Binding-site contacts:
Ligand atom C7 contacts residue GLU19 of chain 24.A at 3.5 Å.
Ligand atom C7 contacts residue GLU171 of chain 2.A at 3.1 Å.
Ligand atom O11 contacts residue ARG97 of chain 6.A at 2.9 Å (salt-bridge).
Ligand atom N4 contacts residue HIS168 of chain 2.A at 3.4 Å (h-bond).
Ligand atom C8 contacts residue GLU171 of chain 2.A at 3.6 Å.
Ligand atom C3 contacts residue MN1 of chain 6.B at 3.2 Å.
Ligand atom O11 contacts residue LYS175 of chain 2.A at 2.7 Å (salt-bridge).
Ligand atom O13 contacts residue GLU171 of chain 2.A at 3.2 Å (salt-bridge).
Ligand atom N1 contacts residue MN1 of chain 6.C at 2.3 Å.
Ligand atom O12 contacts residue ARG119 of chain 6.A at 2.8 Å (salt-bridge).
Ligand atom O12 contacts residue LYS199 of chain 6.A at 2.7 Å (salt-bridge).
Ligand atom C5 contacts residue MN1 of chain 6.B at 3.3 Å.
Ligand atom N1 contacts residue HIS72 of chain 24.A at 3.1 Å (h-bond).
Ligand atom C7 contacts residue MN1 of chain 6.C at 3.3 Å.
Ligand atom N4 contacts residue HIS71 of chain 24.A at 3.0 Å (h-bond).
Ligand atom O13 contacts residue GLU19 of chain 24.A at 2.8 Å (salt-bridge).
Ligand atom O10 contacts residue ARG97 of chain 6.A at 2.8 Å (salt-bridge).
Ligand atom C8 contacts residue SER198 of chain 6.A at 3.8 Å.
Ligand atom C5 contacts residue MN1 of chain 6.C at 3.3 Å.
Ligand atom O10 contacts residue SER197 of chain 6.A at 2.6 Å (h-bond).
Ligand atom N4 contacts residue MN1 of chain 6.B at 2.2 Å.
Ligand atom N1 contacts residue HIS167 of chain 2.A at 3.3 Å (h-bond).
Ligand atom N1 contacts residue GLU171 of chain 2.A at 3.3 Å (salt-bridge).
Ligand atom C6 contacts residue GLU19 of chain 24.A at 3.5 Å.
Ligand atom C5 contacts residue HIS168 of chain 2.A at 3.8 Å.
Ligand atom C5 contacts residue HIS72 of chain 24.A at 3.8 Å.
Ligand atom C3 contacts residue GLU75 of chain 24.A at 3.2 Å.
Ligand atom N4 contacts residue GLU75 of chain 24.A at 3.0 Å (salt-bridge).
Ligand atom P9 contacts residue SER197 of chain 6.A at 3.7 Å.
Ligand atom C6 contacts residue MN1 of chain 6.C at 3.7 Å.
Ligand atom O13 contacts residue HIS72 of chain 24.A at 3.2 Å (h-bond).
Ligand atom C5 contacts residue HIS71 of chain 24.A at 3.2 Å.
Ligand atom C5 contacts residue HIS167 of chain 2.A at 3.4 Å.
Ligand atom N2 contacts residue MN1 of chain 6.C at 3.4 Å.
Ligand atom O13 contacts residue HIS45 of chain 2.A at 3.1 Å (h-bond).
Ligand atom C8 contacts residue GLU19 of chain 24.A at 3.6 Å.
Ligand atom O13 contacts residue MN1 of chain 6.C at 2.3 Å.
Ligand atom N2 contacts residue HIS72 of chain 24.A at 3.7 Å.
Ligand atom P9 contacts residue ARG97 of chain 6.A at 3.7 Å.
Ligand atom O11 contacts residue ARG119 of chain 6.A at 3.0 Å (salt-bridge).

Sequence of chain 2.A:
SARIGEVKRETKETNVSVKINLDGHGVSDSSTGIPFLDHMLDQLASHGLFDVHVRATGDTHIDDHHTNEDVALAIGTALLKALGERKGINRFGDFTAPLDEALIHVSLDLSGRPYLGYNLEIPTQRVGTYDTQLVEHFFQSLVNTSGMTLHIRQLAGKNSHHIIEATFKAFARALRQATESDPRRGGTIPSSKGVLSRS

Sequence of chain 6.A:
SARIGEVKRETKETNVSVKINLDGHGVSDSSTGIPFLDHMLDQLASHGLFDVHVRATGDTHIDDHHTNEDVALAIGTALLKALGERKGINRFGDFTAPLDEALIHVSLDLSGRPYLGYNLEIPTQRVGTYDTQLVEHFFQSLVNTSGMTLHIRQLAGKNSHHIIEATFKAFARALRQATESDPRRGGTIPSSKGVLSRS

Sequence of chain 24.A:
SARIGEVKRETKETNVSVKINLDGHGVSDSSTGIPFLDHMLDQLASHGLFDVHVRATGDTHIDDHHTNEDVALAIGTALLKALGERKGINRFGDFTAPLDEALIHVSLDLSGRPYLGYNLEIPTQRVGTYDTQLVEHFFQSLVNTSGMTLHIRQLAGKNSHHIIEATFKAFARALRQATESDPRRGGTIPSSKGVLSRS

A protein and the small-molecule ligand that binds it are described below.
Small molecule (SMILES): O=P(O)(O)C[C@H](O)Cn1cncn1